Binding-site contacts:
Ligand atom O7 contacts residue ASN717 of chain 1.C at 3.2 Å (h-bond).
Ligand atom O7 contacts residue LEU922 of chain 1.C at 3.6 Å.
Ligand atom C1 contacts residue LEU922 of chain 1.C at 4.4 Å (hydrophobic).
Ligand atom O7 contacts residue ASN925 of chain 1.C at 4.4 Å.
Ligand atom O5 contacts residue ASN717 of chain 1.C at 2.5 Å (h-bond).
Ligand atom C8 contacts residue LEU922 of chain 1.C at 3.7 Å (hydrophobic).
Ligand atom C7 contacts residue ASN717 of chain 1.C at 3.2 Å.
Ligand atom C2 contacts residue ASN717 of chain 1.C at 2.5 Å.
Ligand atom C1 contacts residue GLN1071 of chain 1.C at 4.2 Å.
Ligand atom C5 contacts residue ASN717 of chain 1.C at 3.8 Å.
Ligand atom O4 contacts residue LEU922 of chain 1.C at 4.1 Å.
Ligand atom N2 contacts residue ASN717 of chain 1.C at 2.9 Å (h-bond).
Ligand atom C4 contacts residue ASN717 of chain 1.C at 4.4 Å.
Ligand atom C3 contacts residue ASN717 of chain 1.C at 3.9 Å.
Ligand atom O5 contacts residue GLN1071 of chain 1.C at 4.0 Å.
Ligand atom C7 contacts residue LEU922 of chain 1.C at 3.7 Å (hydrophobic).
Ligand atom O6 contacts residue GLN926 of chain 1.C at 4.3 Å.
Ligand atom C5 contacts residue LEU922 of chain 1.C at 4.3 Å (hydrophobic).
Ligand atom C8 contacts residue ASN717 of chain 1.C at 4.4 Å.
Ligand atom C1 contacts residue ASN717 of chain 1.C at 1.5 Å.
Ligand atom C8 contacts residue ASN925 of chain 1.C at 4.2 Å.
Ligand atom C8 contacts residue GLN926 of chain 1.C at 4.4 Å.
Ligand atom O7 contacts residue GLN1071 of chain 1.C at 4.4 Å.

A protein and the small-molecule ligand that binds it are described below.
Small molecule (SMILES): CC(=O)N[C@H]1[C@H](O[C@H]2[C@H](O)[C@@H](NC(C)=O)CO[C@@H]2CO)O[C@H](CO)[C@@H](O)[C@@H]1O

Sequence of chain 1.C:
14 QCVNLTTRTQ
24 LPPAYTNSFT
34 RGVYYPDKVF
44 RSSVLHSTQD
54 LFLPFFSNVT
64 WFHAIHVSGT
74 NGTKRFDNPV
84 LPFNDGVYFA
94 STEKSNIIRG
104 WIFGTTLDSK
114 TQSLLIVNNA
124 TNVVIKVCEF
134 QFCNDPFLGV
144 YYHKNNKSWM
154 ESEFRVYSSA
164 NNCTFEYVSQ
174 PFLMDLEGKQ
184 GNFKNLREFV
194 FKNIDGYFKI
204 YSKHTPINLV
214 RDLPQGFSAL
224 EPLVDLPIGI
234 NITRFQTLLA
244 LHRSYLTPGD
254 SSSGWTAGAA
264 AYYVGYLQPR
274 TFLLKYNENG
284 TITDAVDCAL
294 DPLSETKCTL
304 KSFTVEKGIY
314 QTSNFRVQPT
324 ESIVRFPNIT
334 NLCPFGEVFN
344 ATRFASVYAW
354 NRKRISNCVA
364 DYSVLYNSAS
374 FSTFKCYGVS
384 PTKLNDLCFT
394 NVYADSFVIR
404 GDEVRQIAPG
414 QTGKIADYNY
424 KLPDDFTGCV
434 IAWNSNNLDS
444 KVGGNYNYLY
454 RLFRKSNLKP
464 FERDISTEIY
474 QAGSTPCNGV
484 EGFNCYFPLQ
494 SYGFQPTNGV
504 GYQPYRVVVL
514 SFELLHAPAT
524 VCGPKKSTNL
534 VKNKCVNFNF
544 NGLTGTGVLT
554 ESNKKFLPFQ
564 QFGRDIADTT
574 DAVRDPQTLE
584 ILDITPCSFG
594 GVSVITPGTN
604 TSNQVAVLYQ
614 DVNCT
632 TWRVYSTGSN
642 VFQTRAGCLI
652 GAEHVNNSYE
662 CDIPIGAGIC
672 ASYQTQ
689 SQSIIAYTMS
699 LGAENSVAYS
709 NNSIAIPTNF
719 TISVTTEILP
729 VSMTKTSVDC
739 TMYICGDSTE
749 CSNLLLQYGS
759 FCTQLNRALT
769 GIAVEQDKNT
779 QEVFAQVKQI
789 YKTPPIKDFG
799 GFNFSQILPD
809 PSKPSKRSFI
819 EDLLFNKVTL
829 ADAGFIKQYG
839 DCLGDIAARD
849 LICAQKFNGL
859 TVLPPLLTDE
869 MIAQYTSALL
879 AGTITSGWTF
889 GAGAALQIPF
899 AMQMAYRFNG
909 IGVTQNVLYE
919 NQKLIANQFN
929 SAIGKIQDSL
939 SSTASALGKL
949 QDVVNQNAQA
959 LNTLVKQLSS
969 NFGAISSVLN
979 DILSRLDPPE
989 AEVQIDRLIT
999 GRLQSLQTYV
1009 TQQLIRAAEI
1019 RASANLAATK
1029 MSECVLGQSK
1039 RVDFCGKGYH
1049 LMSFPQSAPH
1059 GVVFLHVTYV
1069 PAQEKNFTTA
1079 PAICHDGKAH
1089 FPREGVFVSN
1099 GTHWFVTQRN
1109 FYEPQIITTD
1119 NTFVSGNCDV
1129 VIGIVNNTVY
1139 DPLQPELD